Binding-site contacts:
Ligand atom C95 contacts residue HIS150 of chain 2.A at 3.1 Å.
Ligand atom C5 contacts residue GLN115 of chain 1.A at 3.6 Å.
Ligand atom C21 contacts residue SER66 of chain 1.A at 3.6 Å.
Ligand atom C72 contacts residue LEU173 of chain 2.A at 3.8 Å (hydrophobic).
Ligand atom C3 contacts residue GLN115 of chain 1.A at 3.6 Å.
Ligand atom C43 contacts residue ASN81 of chain 1.A at 3.3 Å.
Ligand atom N4 contacts residue ASN81 of chain 1.A at 2.7 Å (h-bond).
Ligand atom O11 contacts residue MG1 of chain 1.C at 2.2 Å.
Ligand atom N21 contacts residue THR111 of chain 1.A at 3.9 Å.
Ligand atom C21 contacts residue HIS63 of chain 1.A at 3.6 Å.
Ligand atom O21 contacts residue SER66 of chain 1.A at 2.5 Å (h-bond).
Ligand atom C96 contacts residue MET176 of chain 2.A at 3.7 Å (hydrophobic).
Ligand atom O1 contacts residue VAL112 of chain 1.A at 3.6 Å.
Ligand atom C11 contacts residue MG1 of chain 1.C at 3.1 Å.
Ligand atom O12 contacts residue MG1 of chain 1.C at 1.9 Å.
Ligand atom C42 contacts residue ILE133 of chain 1.A at 3.9 Å (hydrophobic).
Ligand atom O21 contacts residue HIS63 of chain 1.A at 3.0 Å.
Ligand atom O10 contacts residue THR102 of chain 1.A at 3.8 Å.
Ligand atom O91 contacts residue MET176 of chain 2.A at 3.0 Å.
Ligand atom C4 contacts residue GLN115 of chain 1.A at 3.3 Å.
Ligand atom C42 contacts residue SER137 of chain 1.A at 3.6 Å.
Ligand atom C43 contacts residue SER137 of chain 1.A at 3.4 Å.
Ligand atom O1C contacts residue PHE85 of chain 1.A at 3.5 Å.
Ligand atom C96 contacts residue LEU173 of chain 2.A at 3.8 Å (hydrophobic).
Ligand atom O12 contacts residue HIS99 of chain 1.A at 3.1 Å (h-bond).
Ligand atom C43 contacts residue PHE85 of chain 1.A at 3.4 Å (hydrophobic).
Ligand atom O3 contacts residue ASN81 of chain 1.A at 3.0 Å (h-bond).
Ligand atom C4 contacts residue ASN81 of chain 1.A at 3.8 Å.
Ligand atom C72 contacts residue LEU169 of chain 2.A at 3.7 Å (hydrophobic).
Ligand atom O21 contacts residue THR111 of chain 1.A at 3.5 Å.
Ligand atom C42 contacts residue ASN81 of chain 1.A at 2.9 Å.
Ligand atom C12 contacts residue MG1 of chain 1.C at 3.1 Å.
Ligand atom C1B contacts residue MG1 of chain 1.C at 3.5 Å.
Ligand atom C71 contacts residue LEU130 of chain 1.A at 3.2 Å (hydrophobic).
Ligand atom C3 contacts residue HIS63 of chain 1.A at 3.7 Å.
Ligand atom C8 contacts residue LEU173 of chain 2.A at 3.8 Å (hydrophobic).
Ligand atom O21 contacts residue GLN115 of chain 1.A at 3.5 Å (h-bond).
Ligand atom O3 contacts residue HIS63 of chain 1.A at 2.6 Å (h-bond).
Ligand atom O3 contacts residue GLN115 of chain 1.A at 3.5 Å (h-bond).
Ligand atom C41 contacts residue SER137 of chain 1.A at 3.6 Å.

Sequence of chain 1.A:
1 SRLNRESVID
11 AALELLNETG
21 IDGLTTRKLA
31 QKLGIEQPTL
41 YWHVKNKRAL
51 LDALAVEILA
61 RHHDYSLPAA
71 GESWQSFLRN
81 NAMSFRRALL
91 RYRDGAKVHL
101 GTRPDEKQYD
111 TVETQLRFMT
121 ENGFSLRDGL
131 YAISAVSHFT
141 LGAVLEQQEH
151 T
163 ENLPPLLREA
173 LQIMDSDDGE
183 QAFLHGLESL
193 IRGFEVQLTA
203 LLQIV

This small molecule binds to this protein.
Small molecule (SMILES): C[NH+](C)c1cc(NC(=O)CNC(C)(C)C)c(O)c2c1C[C@H]1C[C@H]3[C@H]([NH+](C)C)C(O)=C(C(N)=O)C(=O)[C@@]3(O)C(O)=C1C2=O

Sequence of chain 2.A:
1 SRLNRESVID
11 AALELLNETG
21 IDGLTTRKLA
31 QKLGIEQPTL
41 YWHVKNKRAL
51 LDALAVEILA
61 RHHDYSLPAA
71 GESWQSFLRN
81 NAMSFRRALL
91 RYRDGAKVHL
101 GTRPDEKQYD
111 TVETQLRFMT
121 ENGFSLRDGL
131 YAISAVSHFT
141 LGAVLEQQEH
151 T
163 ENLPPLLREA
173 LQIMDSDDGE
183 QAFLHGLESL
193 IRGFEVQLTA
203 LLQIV